Sequence of chain 48.E:
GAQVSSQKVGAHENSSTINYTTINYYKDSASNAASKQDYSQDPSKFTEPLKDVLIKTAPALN

A small-molecule ligand and the protein it binds are described below.
Small molecule (SMILES): CC[C@H](C)[C@H](N)C(=O)N[C@@H](CO)C(=O)N[C@@H](CCC(=O)O)C(=O)N[C@H](C=O)C(C)C

Binding-site contacts:
Ligand atom CA contacts residue VAL4 of chain 48.E at 4.0 Å (hydrophobic).
Ligand atom CG2 contacts residue VAL4 of chain 48.E at 3.4 Å (hydrophobic).
Ligand atom C contacts residue ALA2 of chain 48.E at 4.2 Å (hydrophobic).
Ligand atom C contacts residue VAL4 of chain 48.E at 4.5 Å (hydrophobic).
Ligand atom CB contacts residue ALA2 of chain 48.E at 4.0 Å (hydrophobic).
Ligand atom CB contacts residue VAL4 of chain 48.E at 4.0 Å (hydrophobic).
Ligand atom CB contacts residue ALA2 of chain 48.E at 3.5 Å (hydrophobic).
Ligand atom C contacts residue VAL4 of chain 48.E at 3.5 Å (hydrophobic).
Ligand atom OE2 contacts residue VAL4 of chain 48.E at 3.6 Å.
Ligand atom CA contacts residue ALA2 of chain 48.E at 3.8 Å (hydrophobic).
Ligand atom N contacts residue GLN3 of chain 48.E at 4.5 Å.
Ligand atom OE1 contacts residue VAL4 of chain 48.E at 3.3 Å (h-bond).
Ligand atom CG2 contacts residue GLN3 of chain 48.E at 3.9 Å.
Ligand atom CB contacts residue VAL4 of chain 48.E at 4.2 Å (hydrophobic).
Ligand atom N contacts residue VAL4 of chain 48.E at 4.1 Å.
Ligand atom N contacts residue VAL4 of chain 48.E at 3.0 Å (h-bond).
Ligand atom C contacts residue VAL4 of chain 48.E at 4.4 Å (hydrophobic).
Ligand atom O contacts residue VAL4 of chain 48.E at 4.4 Å.
Ligand atom N contacts residue ALA2 of chain 48.E at 4.3 Å.
Ligand atom O contacts residue GLN3 of chain 48.E at 3.0 Å (h-bond).
Ligand atom CG2 contacts residue SER5 of chain 48.E at 3.2 Å.
Ligand atom CG2 contacts residue ALA2 of chain 48.E at 4.3 Å (hydrophobic).
Ligand atom CD contacts residue VAL4 of chain 48.E at 3.8 Å (hydrophobic).
Ligand atom CB contacts residue GLN3 of chain 48.E at 4.1 Å.
Ligand atom C contacts residue GLN3 of chain 48.E at 3.8 Å.
Ligand atom O contacts residue VAL4 of chain 48.E at 4.2 Å.
Ligand atom CA contacts residue ALA2 of chain 48.E at 3.4 Å (hydrophobic).
Ligand atom CB contacts residue GLN3 of chain 48.E at 3.6 Å.
Ligand atom CG1 contacts residue GLN3 of chain 48.E at 3.0 Å.
Ligand atom OG contacts residue GLN3 of chain 48.E at 3.3 Å (h-bond).
Ligand atom N contacts residue ALA2 of chain 48.E at 2.8 Å (h-bond).
Ligand atom CA contacts residue GLN3 of chain 48.E at 4.3 Å.
Ligand atom CA contacts residue VAL4 of chain 48.E at 3.5 Å (hydrophobic).
Ligand atom C contacts residue ALA2 of chain 48.E at 3.6 Å (hydrophobic).